Sequence of chain 1.E:
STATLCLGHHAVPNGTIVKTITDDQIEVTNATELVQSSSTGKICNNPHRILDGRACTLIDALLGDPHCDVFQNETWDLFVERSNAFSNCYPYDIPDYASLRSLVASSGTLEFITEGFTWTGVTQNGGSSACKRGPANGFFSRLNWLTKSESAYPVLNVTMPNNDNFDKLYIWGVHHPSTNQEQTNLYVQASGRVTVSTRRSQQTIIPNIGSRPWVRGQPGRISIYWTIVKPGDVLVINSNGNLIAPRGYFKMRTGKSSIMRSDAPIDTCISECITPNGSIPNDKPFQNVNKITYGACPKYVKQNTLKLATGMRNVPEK

Binding-site contacts:
Ligand atom O5 contacts residue PHE120 of chain 1.E at 4.0 Å.
Ligand atom C5 contacts residue PHE120 of chain 1.E at 3.8 Å (hydrophobic).
Ligand atom O5 contacts residue ASN81 of chain 1.E at 2.4 Å (h-bond).
Ligand atom C5 contacts residue ASN81 of chain 1.E at 3.7 Å.
Ligand atom C7 contacts residue ASN81 of chain 1.E at 3.1 Å.
Ligand atom C4 contacts residue PHE120 of chain 1.E at 4.4 Å (hydrophobic).
Ligand atom C8 contacts residue GLN80 of chain 1.E at 3.3 Å.
Ligand atom O7 contacts residue ASN81 of chain 1.E at 3.4 Å (h-bond).
Ligand atom C3 contacts residue PHE120 of chain 1.E at 4.1 Å (hydrophobic).
Ligand atom N2 contacts residue ASN81 of chain 1.E at 2.7 Å (h-bond).
Ligand atom C1 contacts residue ASN81 of chain 1.E at 1.4 Å.
Ligand atom C2 contacts residue PHE120 of chain 1.E at 4.3 Å (hydrophobic).
Ligand atom C1 contacts residue PHE120 of chain 1.E at 3.6 Å (hydrophobic).
Ligand atom C4 contacts residue ASN81 of chain 1.E at 4.1 Å.
Ligand atom C3 contacts residue ASN81 of chain 1.E at 3.6 Å.
Ligand atom C2 contacts residue ASN81 of chain 1.E at 2.3 Å.
Ligand atom O6 contacts residue ILE121 of chain 1.E at 4.2 Å.
Ligand atom C5 contacts residue ILE121 of chain 1.E at 4.5 Å (hydrophobic).
Ligand atom O6 contacts residue GLU119 of chain 1.E at 3.7 Å.
Ligand atom C8 contacts residue ASN81 of chain 1.E at 3.9 Å.

A small-molecule ligand and the protein it binds are described below.
Small molecule (SMILES): CC(=O)N[C@@H]1[C@@H](O)[C@H](O)[C@@H](CO)O[C@H]1O